Binding-site contacts:
Ligand atom O49 contacts residue TRP588 of chain 1.B at 3.3 Å (h-bond).
Ligand atom O3 contacts residue LYS457 of chain 1.A at 4.3 Å.
Ligand atom O4 contacts residue LYS595 of chain 1.B at 4.2 Å.
Ligand atom C6 contacts residue MET592 of chain 1.B at 4.2 Å (hydrophobic).
Ligand atom C34 contacts residue THR652 of chain 1.B at 3.4 Å.
Ligand atom C8 contacts residue GLU641 of chain 1.B at 4.2 Å.
Ligand atom C34 contacts residue VAL655 of chain 1.B at 4.5 Å (hydrophobic).
Ligand atom C28 contacts residue LEU648 of chain 1.B at 3.9 Å (hydrophobic).
Ligand atom C11 contacts residue GLU641 of chain 1.B at 4.4 Å.
Ligand atom O49 contacts residue LYS457 of chain 1.A at 3.8 Å.
Ligand atom C11 contacts residue LYS640 of chain 1.B at 3.6 Å.
Ligand atom C18 contacts residue PRO644 of chain 1.B at 4.4 Å (hydrophobic).
Ligand atom C34 contacts residue LEU648 of chain 1.B at 4.3 Å (hydrophobic).
Ligand atom O2 contacts residue GLU641 of chain 1.B at 2.8 Å (salt-bridge).
Ligand atom C25 contacts residue LEU648 of chain 1.B at 4.4 Å (hydrophobic).
Ligand atom C43 contacts residue VAL656 of chain 1.B at 3.9 Å (hydrophobic).
Ligand atom C4 contacts residue PRO644 of chain 1.B at 4.2 Å (hydrophobic).
Ligand atom C37 contacts residue THR652 of chain 1.B at 4.1 Å.
Ligand atom C2 contacts residue LYS457 of chain 1.A at 4.3 Å.
Ligand atom C18 contacts residue TRP588 of chain 1.B at 4.4 Å (hydrophobic).
Ligand atom O5 contacts residue PRO644 of chain 1.B at 3.7 Å.
Ligand atom O49 contacts residue MET592 of chain 1.B at 4.3 Å.
Ligand atom C40 contacts residue VAL656 of chain 1.B at 4.4 Å (hydrophobic).
Ligand atom C22 contacts residue LEU648 of chain 1.B at 3.7 Å (hydrophobic).
Ligand atom C40 contacts residue THR652 of chain 1.B at 3.6 Å.
Ligand atom C6 contacts residue PRO644 of chain 1.B at 4.2 Å (hydrophobic).
Ligand atom O61 contacts residue PRO644 of chain 1.B at 3.8 Å.
Ligand atom C18 contacts residue MET592 of chain 1.B at 4.3 Å (hydrophobic).
Ligand atom C22 contacts residue ALA647 of chain 1.B at 4.3 Å (hydrophobic).
Ligand atom O55 contacts residue LYS457 of chain 1.A at 3.2 Å (salt-bridge).
Ligand atom C43 contacts residue PHE464 of chain 1.A at 4.5 Å (hydrophobic).
Ligand atom C37 contacts residue VAL655 of chain 1.B at 4.5 Å (hydrophobic).
Ligand atom O6 contacts residue LYS640 of chain 1.B at 3.9 Å.

The small molecule below binds the protein below.
Small molecule (SMILES): CCCCCCCCCCO[C@@H]1O[C@H](CO)[C@@H](O[C@H]2O[C@H](CO)[C@@H](O)[C@H](O)[C@H]2O)[C@H](O)[C@H]1O

Sequence of chain 1.A:
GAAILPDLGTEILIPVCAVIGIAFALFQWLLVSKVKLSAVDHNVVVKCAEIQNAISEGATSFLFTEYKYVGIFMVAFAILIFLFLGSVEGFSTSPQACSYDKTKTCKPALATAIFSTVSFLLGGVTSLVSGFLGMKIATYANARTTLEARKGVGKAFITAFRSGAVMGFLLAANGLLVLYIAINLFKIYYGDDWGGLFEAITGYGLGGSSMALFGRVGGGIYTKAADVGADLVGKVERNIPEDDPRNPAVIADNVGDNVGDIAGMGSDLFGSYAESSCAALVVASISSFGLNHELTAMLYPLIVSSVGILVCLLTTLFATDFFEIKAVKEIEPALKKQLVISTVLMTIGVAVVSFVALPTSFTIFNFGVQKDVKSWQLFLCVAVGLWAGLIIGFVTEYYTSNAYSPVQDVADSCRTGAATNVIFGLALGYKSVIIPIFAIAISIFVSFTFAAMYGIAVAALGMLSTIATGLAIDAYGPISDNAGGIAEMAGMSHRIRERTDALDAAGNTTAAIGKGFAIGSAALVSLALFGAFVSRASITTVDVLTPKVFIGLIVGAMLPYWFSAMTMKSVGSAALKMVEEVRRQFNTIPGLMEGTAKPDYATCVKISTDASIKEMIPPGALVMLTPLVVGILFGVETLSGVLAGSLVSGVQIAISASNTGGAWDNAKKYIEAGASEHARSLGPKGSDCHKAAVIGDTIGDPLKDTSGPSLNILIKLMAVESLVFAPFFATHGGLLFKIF

Sequence of chain 1.B:
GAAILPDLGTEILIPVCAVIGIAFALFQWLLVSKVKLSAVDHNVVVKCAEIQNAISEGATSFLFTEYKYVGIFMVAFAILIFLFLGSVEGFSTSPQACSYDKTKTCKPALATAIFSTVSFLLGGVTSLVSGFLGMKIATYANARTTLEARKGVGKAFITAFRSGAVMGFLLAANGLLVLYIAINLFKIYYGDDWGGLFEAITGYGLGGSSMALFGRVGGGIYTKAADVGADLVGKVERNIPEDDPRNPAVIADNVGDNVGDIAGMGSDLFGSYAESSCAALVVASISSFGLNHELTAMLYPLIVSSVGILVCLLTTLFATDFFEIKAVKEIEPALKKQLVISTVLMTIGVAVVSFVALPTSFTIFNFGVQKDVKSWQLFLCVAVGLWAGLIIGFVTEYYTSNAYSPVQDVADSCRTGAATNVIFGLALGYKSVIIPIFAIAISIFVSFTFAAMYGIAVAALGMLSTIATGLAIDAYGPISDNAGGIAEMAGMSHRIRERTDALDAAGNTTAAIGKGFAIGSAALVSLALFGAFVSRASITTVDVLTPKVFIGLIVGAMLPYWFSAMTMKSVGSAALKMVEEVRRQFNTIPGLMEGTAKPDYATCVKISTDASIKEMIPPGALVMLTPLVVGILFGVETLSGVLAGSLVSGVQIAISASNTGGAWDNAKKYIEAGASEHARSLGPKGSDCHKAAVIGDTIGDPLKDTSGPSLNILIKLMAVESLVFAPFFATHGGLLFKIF